This small molecule binds to this protein.
Small molecule (SMILES): CC(=O)N[C@@H]1[C@@H](O)[C@H](O)[C@@H](CO)O[C@H]1O

Binding-site contacts:
Ligand atom C4 contacts residue ASN126 of chain 3.B at 4.1 Å.
Ligand atom O7 contacts residue TYR127 of chain 3.B at 3.9 Å.
Ligand atom C7 contacts residue TYR127 of chain 3.B at 4.3 Å (hydrophobic).
Ligand atom C8 contacts residue GLU123 of chain 3.B at 3.4 Å.
Ligand atom C3 contacts residue ASN126 of chain 3.B at 3.7 Å.
Ligand atom C1 contacts residue ASN126 of chain 3.B at 1.4 Å.
Ligand atom C2 contacts residue ASN126 of chain 3.B at 2.4 Å.
Ligand atom N2 contacts residue ASN126 of chain 3.B at 2.9 Å (h-bond).
Ligand atom C8 contacts residue TYR127 of chain 3.B at 4.2 Å (hydrophobic).
Ligand atom O7 contacts residue ASN126 of chain 3.B at 4.0 Å.
Ligand atom C5 contacts residue ASN126 of chain 3.B at 3.7 Å.
Ligand atom O5 contacts residue ASN126 of chain 3.B at 2.4 Å (h-bond).
Ligand atom C7 contacts residue ASN126 of chain 3.B at 3.6 Å.
Ligand atom C8 contacts residue ASN126 of chain 3.B at 4.0 Å.

Sequence of chain 3.B:
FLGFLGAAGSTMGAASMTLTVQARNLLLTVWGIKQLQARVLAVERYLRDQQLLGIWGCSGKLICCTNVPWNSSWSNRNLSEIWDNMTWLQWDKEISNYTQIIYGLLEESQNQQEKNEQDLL